Binding-site contacts:
Ligand atom CB contacts residue THR50 of chain 1.C at 3.6 Å.
Ligand atom O2P contacts residue THR40 of chain 1.C at 3.4 Å (h-bond).
Ligand atom O2P contacts residue SER32 of chain 1.C at 3.4 Å.
Ligand atom N contacts residue LYS87 of chain 1.C at 2.8 Å (salt-bridge).
Ligand atom O1P contacts residue LYS33 of chain 1.C at 3.5 Å.
Ligand atom CG2 contacts residue LEU86 of chain 1.C at 3.7 Å (hydrophobic).
Ligand atom CE2 contacts residue SER34 of chain 1.C at 3.5 Å.
Ligand atom O3P contacts residue SER32 of chain 1.C at 2.8 Å (h-bond).
Ligand atom N contacts residue HIS51 of chain 1.C at 2.9 Å (h-bond).
Ligand atom CA contacts residue HIS51 of chain 1.C at 3.5 Å.
Ligand atom O contacts residue HIS51 of chain 1.C at 3.8 Å.
Ligand atom C contacts residue HIS51 of chain 1.C at 3.7 Å.
Ligand atom CA contacts residue LYS87 of chain 1.C at 3.6 Å.
Ligand atom C contacts residue LYS87 of chain 1.C at 3.7 Å.
Ligand atom CG2 contacts residue ILE52 of chain 1.C at 3.7 Å (hydrophobic).
Ligand atom O1P contacts residue SER34 of chain 1.C at 2.7 Å (h-bond).
Ligand atom CB contacts residue LYS87 of chain 1.C at 3.6 Å.
Ligand atom CG1 contacts residue LEU86 of chain 1.C at 3.5 Å (hydrophobic).
Ligand atom O contacts residue LYS87 of chain 1.C at 3.8 Å.
Ligand atom OG1 contacts residue THR50 of chain 1.C at 3.6 Å.
Ligand atom O3P contacts residue LYS33 of chain 1.C at 3.5 Å (salt-bridge).
Ligand atom P contacts residue LYS33 of chain 1.C at 3.6 Å.
Ligand atom OH contacts residue ARG30 of chain 1.C at 3.4 Å (salt-bridge).
Ligand atom CE1 contacts residue HIS51 of chain 1.C at 3.6 Å.
Ligand atom CA contacts residue LYS87 of chain 1.C at 3.7 Å.
Ligand atom CD2 contacts residue LYS53 of chain 1.C at 3.8 Å.
Ligand atom P contacts residue SER34 of chain 1.C at 3.3 Å.
Ligand atom CG1 contacts residue ARG30 of chain 1.C at 3.7 Å.
Ligand atom O3P contacts residue SER34 of chain 1.C at 2.9 Å (h-bond).
Ligand atom CD1 contacts residue HIS51 of chain 1.C at 3.5 Å.
Ligand atom CG2 contacts residue HIS51 of chain 1.C at 3.6 Å.
Ligand atom O3P contacts residue LYS53 of chain 1.C at 3.8 Å.
Ligand atom O contacts residue HIS51 of chain 1.C at 3.2 Å.
Ligand atom CE1 contacts residue THR40 of chain 1.C at 3.5 Å.
Ligand atom CG2 contacts residue GLU15 of chain 1.C at 3.2 Å.
Ligand atom O2P contacts residue LYS33 of chain 1.C at 3.0 Å (salt-bridge).
Ligand atom CG1 contacts residue HIS51 of chain 1.C at 3.5 Å.
Ligand atom CD1 contacts residue LYS53 of chain 1.C at 3.7 Å.
Ligand atom O2P contacts residue ARG30 of chain 1.C at 2.7 Å (salt-bridge).
Ligand atom CB contacts residue GLU88 of chain 1.C at 3.7 Å.

A small-molecule ligand and the protein it binds are described below.
Small molecule (SMILES): CC(C)C[C@H](NC(=O)[C@@H](N)C(C)C)C(=O)N[C@@H](Cc1ccc(OP(=O)(O)O)cc1)C(=O)N[C@H](C(=O)N[C@@H](C)C(=O)N[C@H](C(=O)N[C@@H](C)C(=O)N1CCC[C@H]1C=O)C(C)C)[C@@H](C)O

Sequence of chain 1.C:
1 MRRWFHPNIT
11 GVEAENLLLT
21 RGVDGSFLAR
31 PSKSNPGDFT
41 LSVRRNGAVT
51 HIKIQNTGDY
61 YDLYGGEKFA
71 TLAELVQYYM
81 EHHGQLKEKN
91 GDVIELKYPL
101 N